Binding-site contacts:
Ligand atom CAD contacts residue MET260 of chain 2.A at 4.2 Å (hydrophobic).
Ligand atom CAE contacts residue SER309 of chain 2.A at 2.0 Å.
Ligand atom CAI contacts residue THR312 of chain 2.A at 3.7 Å.
Ligand atom CAH contacts residue THR312 of chain 2.A at 2.8 Å.
Ligand atom CAG contacts residue SER309 of chain 2.A at 4.1 Å.
Ligand atom CAF contacts residue MET260 of chain 2.A at 4.1 Å (hydrophobic).
Ligand atom CAE contacts residue THR312 of chain 2.A at 1.7 Å.
Ligand atom CAC contacts residue THR312 of chain 2.A at 2.5 Å.
Ligand atom CAE contacts residue VAL308 of chain 2.A at 4.5 Å (hydrophobic).
Ligand atom CAF contacts residue THR312 of chain 2.A at 3.0 Å.
Ligand atom CAI contacts residue SER309 of chain 2.A at 4.5 Å.
Ligand atom CAG contacts residue ILE255 of chain 2.A at 3.9 Å (hydrophobic).
Ligand atom CAD contacts residue ILE255 of chain 2.A at 4.2 Å (hydrophobic).
Ligand atom CAH contacts residue VAL308 of chain 2.A at 3.8 Å (hydrophobic).
Ligand atom CAH contacts residue SER309 of chain 2.A at 2.8 Å.
Ligand atom CAC contacts residue GLU311 of chain 2.A at 4.3 Å.
Ligand atom CAC contacts residue SER309 of chain 2.A at 2.7 Å.
Ligand atom CAG contacts residue VAL308 of chain 2.A at 4.4 Å (hydrophobic).
Ligand atom CAG contacts residue THR312 of chain 2.A at 3.2 Å.
Ligand atom CAF contacts residue SER309 of chain 2.A at 4.0 Å.

Sequence of chain 2.A:
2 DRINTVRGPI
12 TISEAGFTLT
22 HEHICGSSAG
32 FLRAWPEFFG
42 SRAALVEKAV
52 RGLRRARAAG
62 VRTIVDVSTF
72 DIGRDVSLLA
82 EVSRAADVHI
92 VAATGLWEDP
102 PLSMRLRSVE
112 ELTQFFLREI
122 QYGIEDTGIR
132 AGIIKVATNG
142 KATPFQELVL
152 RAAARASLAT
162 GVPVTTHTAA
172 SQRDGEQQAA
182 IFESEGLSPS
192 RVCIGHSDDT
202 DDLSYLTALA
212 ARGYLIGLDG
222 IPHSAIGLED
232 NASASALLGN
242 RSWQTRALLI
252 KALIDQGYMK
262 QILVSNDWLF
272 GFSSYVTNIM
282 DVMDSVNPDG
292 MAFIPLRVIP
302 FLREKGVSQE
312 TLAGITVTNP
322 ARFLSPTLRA

The protein below binds the small molecule below.
Small molecule (SMILES): CCC1(C)CCCCC1